Binding-site contacts:
Ligand atom N9 contacts residue HIS237 of chain 1.A at 3.0 Å.
Ligand atom O4 contacts residue NAP1 of chain 1.B at 3.0 Å.
Ligand atom C21 contacts residue HIS132 of chain 1.A at 3.7 Å.
Ligand atom C27 contacts residue LEU323 of chain 1.A at 3.7 Å (hydrophobic).
Ligand atom C26 contacts residue LEU323 of chain 1.A at 3.7 Å (hydrophobic).
Ligand atom O3 contacts residue NAP1 of chain 1.B at 2.9 Å.
Ligand atom O4 contacts residue TYR39 of chain 1.A at 3.3 Å.
Ligand atom N8 contacts residue NAP1 of chain 1.B at 3.0 Å.
Ligand atom O5 contacts residue NAP1 of chain 1.B at 3.0 Å.
Ligand atom O3 contacts residue HIS132 of chain 1.A at 2.8 Å (h-bond).
Ligand atom C17 contacts residue TRP242 of chain 1.A at 3.4 Å (hydrophobic).
Ligand atom C14 contacts residue TYR39 of chain 1.A at 3.2 Å (hydrophobic).
Ligand atom O1 contacts residue TRP242 of chain 1.A at 3.4 Å (h-bond).
Ligand atom N10 contacts residue HIS237 of chain 1.A at 3.6 Å.
Ligand atom N6 contacts residue TYR39 of chain 1.A at 3.2 Å (h-bond).
Ligand atom N9 contacts residue TRP242 of chain 1.A at 3.1 Å.
Ligand atom O5 contacts residue TYR70 of chain 1.A at 2.7 Å (h-bond).
Ligand atom C22 contacts residue HIS132 of chain 1.A at 3.6 Å.
Ligand atom C25 contacts residue TRP242 of chain 1.A at 3.5 Å (hydrophobic).
Ligand atom C23 contacts residue TRP242 of chain 1.A at 3.7 Å (hydrophobic).
Ligand atom N10 contacts residue TRP242 of chain 1.A at 3.7 Å.
Ligand atom N10 contacts residue LEU321 of chain 1.A at 3.1 Å.
Ligand atom C17 contacts residue GLU239 of chain 1.A at 3.6 Å.
Ligand atom O2 contacts residue NAP1 of chain 1.B at 3.1 Å (h-bond).
Ligand atom C24 contacts residue LEU69 of chain 1.A at 3.5 Å (hydrophobic).
Ligand atom C23 contacts residue HIS237 of chain 1.A at 3.7 Å.
Ligand atom O3 contacts residue TYR70 of chain 1.A at 2.6 Å (h-bond).
Ligand atom C26 contacts residue TRP101 of chain 1.A at 3.7 Å (hydrophobic).
Ligand atom O1 contacts residue TYR39 of chain 1.A at 2.8 Å (h-bond).
Ligand atom C22 contacts residue NAP1 of chain 1.B at 3.2 Å.
Ligand atom O1 contacts residue GLU239 of chain 1.A at 3.2 Å (salt-bridge).
Ligand atom O4 contacts residue HIS237 of chain 1.A at 3.4 Å (h-bond).
Ligand atom C21 contacts residue NAP1 of chain 1.B at 3.7 Å.
Ligand atom N9 contacts residue GLU239 of chain 1.A at 2.9 Å (salt-bridge).
Ligand atom O2 contacts residue HIS132 of chain 1.A at 2.9 Å (h-bond).
Ligand atom C17 contacts residue HIS237 of chain 1.A at 3.7 Å.
Ligand atom C14 contacts residue TRP242 of chain 1.A at 3.7 Å (hydrophobic).
Ligand atom C19 contacts residue NAP1 of chain 1.B at 3.4 Å.
Ligand atom C25 contacts residue ILE144 of chain 1.A at 3.7 Å (hydrophobic).
Ligand atom O5 contacts residue TYR39 of chain 1.A at 3.5 Å.

The small molecule below binds the protein below.
Small molecule (SMILES): CCCc1n[nH]c2c1[C@@H](c1cc(OC)c(O)c([N+](=O)[O-])c1)C(C#N)=C(N)O2

Sequence of chain 1.A:
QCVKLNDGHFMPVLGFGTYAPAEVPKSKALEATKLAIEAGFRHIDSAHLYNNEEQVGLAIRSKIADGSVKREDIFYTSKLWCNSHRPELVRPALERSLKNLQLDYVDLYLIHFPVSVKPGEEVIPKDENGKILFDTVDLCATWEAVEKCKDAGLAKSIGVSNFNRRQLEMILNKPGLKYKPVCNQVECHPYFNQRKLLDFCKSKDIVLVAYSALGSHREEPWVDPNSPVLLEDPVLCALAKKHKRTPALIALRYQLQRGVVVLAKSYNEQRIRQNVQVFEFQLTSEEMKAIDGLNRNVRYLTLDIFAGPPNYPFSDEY